Sequence of chain 2.B:
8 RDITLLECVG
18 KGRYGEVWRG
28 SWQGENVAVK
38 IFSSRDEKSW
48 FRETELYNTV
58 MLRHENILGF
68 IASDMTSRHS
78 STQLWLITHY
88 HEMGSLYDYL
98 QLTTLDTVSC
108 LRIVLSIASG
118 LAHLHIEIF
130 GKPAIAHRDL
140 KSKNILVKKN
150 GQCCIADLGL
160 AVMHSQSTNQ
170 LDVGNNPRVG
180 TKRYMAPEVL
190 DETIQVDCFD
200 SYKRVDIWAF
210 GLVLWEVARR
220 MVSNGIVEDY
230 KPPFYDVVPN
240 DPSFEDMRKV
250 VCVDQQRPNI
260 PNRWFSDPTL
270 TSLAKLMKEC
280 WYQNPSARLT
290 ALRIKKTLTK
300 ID

Sequence of chain 1.A:
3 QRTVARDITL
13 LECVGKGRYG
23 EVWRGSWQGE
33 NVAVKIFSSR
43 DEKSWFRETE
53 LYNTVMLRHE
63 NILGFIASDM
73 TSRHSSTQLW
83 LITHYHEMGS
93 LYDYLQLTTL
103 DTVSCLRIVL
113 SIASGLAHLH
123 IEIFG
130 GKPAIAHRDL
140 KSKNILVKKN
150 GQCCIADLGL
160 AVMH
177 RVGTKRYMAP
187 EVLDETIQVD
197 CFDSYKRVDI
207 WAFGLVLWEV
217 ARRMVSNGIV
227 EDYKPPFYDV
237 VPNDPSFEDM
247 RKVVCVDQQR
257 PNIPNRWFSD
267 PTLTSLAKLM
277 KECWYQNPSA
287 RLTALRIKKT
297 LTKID

Binding-site contacts:
Ligand atom O28 contacts residue ARG8 of chain 1.A at 2.9 Å (salt-bridge).
Ligand atom N18 contacts residue LU81 of chain 1.J at 3.9 Å.
Ligand atom C21 contacts residue EDO1 of chain 1.O at 3.8 Å.
Ligand atom C16 contacts residue ARG4 of chain 1.A at 3.3 Å.
Ligand atom C12 contacts residue GLN80 of chain 2.B at 3.7 Å.
Ligand atom C25 contacts residue THR73 of chain 2.B at 3.1 Å.
Ligand atom C29 contacts residue TRP82 of chain 2.B at 3.6 Å (hydrophobic).
Ligand atom C26 contacts residue THR73 of chain 2.B at 3.9 Å.
Ligand atom O02 contacts residue TRP29 of chain 1.A at 3.9 Å.
Ligand atom C11 contacts residue LU81 of chain 1.J at 3.6 Å.
Ligand atom O31 contacts residue ASP71 of chain 2.B at 3.6 Å.
Ligand atom C13 contacts residue LU81 of chain 1.J at 3.3 Å.
Ligand atom C29 contacts residue ASP71 of chain 2.B at 3.4 Å.
Ligand atom C10 contacts residue LU81 of chain 1.J at 3.8 Å.
Ligand atom C13 contacts residue GLN80 of chain 2.B at 3.5 Å.
Ligand atom N08 contacts residue VAL6 of chain 1.A at 3.7 Å.
Ligand atom C17 contacts residue LU81 of chain 1.J at 3.4 Å.
Ligand atom C32 contacts residue ALA69 of chain 1.A at 3.7 Å (hydrophobic).
Ligand atom C04 contacts residue ALA7 of chain 1.A at 3.7 Å (hydrophobic).
Ligand atom C09 contacts residue LU81 of chain 1.J at 3.5 Å.
Ligand atom C07 contacts residue VAL6 of chain 1.A at 3.4 Å (hydrophobic).
Ligand atom C22 contacts residue ARG4 of chain 1.A at 3.6 Å.
Ligand atom C07 contacts residue TRP29 of chain 1.A at 3.8 Å (hydrophobic).
Ligand atom C27 contacts residue ARG8 of chain 1.A at 3.5 Å.
Ligand atom C30 contacts residue ARG8 of chain 1.A at 3.8 Å.
Ligand atom C22 contacts residue EDO1 of chain 1.O at 3.6 Å.
Ligand atom C12 contacts residue LU81 of chain 1.J at 3.5 Å.
Ligand atom C07 contacts residue ALA7 of chain 1.A at 3.3 Å (hydrophobic).
Ligand atom O31 contacts residue ARG8 of chain 2.B at 3.8 Å.
Ligand atom O28 contacts residue ASP71 of chain 2.B at 3.2 Å (salt-bridge).
Ligand atom C30 contacts residue THR73 of chain 2.B at 3.9 Å.
Ligand atom C06 contacts residue VAL6 of chain 1.A at 3.6 Å (hydrophobic).
Ligand atom C01 contacts residue TRP29 of chain 1.A at 3.5 Å (hydrophobic).
Ligand atom C27 contacts residue THR73 of chain 2.B at 3.7 Å.
Ligand atom C32 contacts residue ASP71 of chain 2.B at 3.1 Å.
Ligand atom C26 contacts residue VAL6 of chain 1.A at 3.5 Å (hydrophobic).
Ligand atom C25 contacts residue TRP82 of chain 2.B at 3.4 Å (hydrophobic).
Ligand atom C25 contacts residue GLN80 of chain 2.B at 3.7 Å.
Ligand atom C19 contacts residue LU81 of chain 1.J at 3.5 Å.
Ligand atom C29 contacts residue ARG8 of chain 1.A at 3.4 Å.

The small molecule below binds the protein below.
Small molecule (SMILES): COc1cc(-c2cncc(-c3ccc(C4CCN(C)CC4)cc3)c2C)cc(OC)c1OC